Binding-site contacts:
Ligand atom O10 contacts residue GLY105 of chain 1.E at 3.3 Å (h-bond).
Ligand atom O07 contacts residue SER225 of chain 1.E at 3.0 Å (h-bond).
Ligand atom C27 contacts residue ALA389 of chain 1.E at 3.5 Å (hydrophobic).
Ligand atom O32 contacts residue ASN177 of chain 1.E at 3.4 Å (h-bond).
Ligand atom O11 contacts residue GLY105 of chain 1.E at 2.9 Å (h-bond).
Ligand atom O09 contacts residue LYS228 of chain 1.E at 3.4 Å (salt-bridge).
Ligand atom O30 contacts residue ASN177 of chain 1.E at 3.1 Å (h-bond).
Ligand atom O07 contacts residue GLY105 of chain 1.E at 3.3 Å.
Ligand atom O30 contacts residue TYR130 of chain 1.E at 3.6 Å.
Ligand atom N03 contacts residue ASP202 of chain 1.E at 2.8 Å (salt-bridge).
Ligand atom O29 contacts residue ARG425 of chain 1.E at 3.2 Å (salt-bridge).
Ligand atom C04 contacts residue TYR130 of chain 1.E at 3.7 Å (hydrophobic).
Ligand atom C01 contacts residue ASP202 of chain 1.E at 3.3 Å.
Ligand atom O09 contacts residue TYR75 of chain 2.G at 2.5 Å (h-bond).
Ligand atom C13 contacts residue LYS228 of chain 1.E at 1.6 Å.
Ligand atom C05 contacts residue TYR130 of chain 1.E at 3.6 Å (hydrophobic).
Ligand atom C06 contacts residue TYR130 of chain 1.E at 3.6 Å (hydrophobic).
Ligand atom O11 contacts residue THR227 of chain 1.E at 2.9 Å (h-bond).
Ligand atom N24 contacts residue TYR130 of chain 1.E at 3.0 Å.
Ligand atom C31 contacts residue LYS228 of chain 1.E at 3.6 Å.
Ligand atom C26 contacts residue TYR130 of chain 1.E at 3.3 Å (hydrophobic).
Ligand atom O11 contacts residue SER225 of chain 1.E at 2.8 Å (h-bond).
Ligand atom O09 contacts residue ARG77 of chain 2.G at 2.9 Å (salt-bridge).
Ligand atom O10 contacts residue ARG77 of chain 2.G at 2.7 Å (salt-bridge).
Ligand atom O29 contacts residue ASN390 of chain 1.E at 3.3 Å.
Ligand atom P08 contacts residue SER225 of chain 1.E at 3.5 Å.
Ligand atom N24 contacts residue LYS228 of chain 1.E at 2.6 Å (salt-bridge).
Ligand atom O10 contacts residue SER104 of chain 1.E at 3.4 Å.
Ligand atom O30 contacts residue ARG425 of chain 1.E at 3.0 Å (salt-bridge).
Ligand atom O10 contacts residue GLN106 of chain 1.E at 3.0 Å (h-bond).
Ligand atom N03 contacts residue GLN109 of chain 1.E at 3.4 Å (h-bond).
Ligand atom C27 contacts residue TYR75 of chain 2.G at 3.5 Å (hydrophobic).
Ligand atom C25 contacts residue LYS228 of chain 1.E at 3.1 Å.
Ligand atom C02 contacts residue ASP202 of chain 1.E at 3.5 Å.
Ligand atom O07 contacts residue GLN106 of chain 1.E at 3.6 Å (h-bond).
Ligand atom P08 contacts residue ARG77 of chain 2.G at 3.6 Å.
Ligand atom C04 contacts residue GLN109 of chain 1.E at 3.3 Å.
Ligand atom C05 contacts residue LYS228 of chain 1.E at 3.5 Å.
Ligand atom P08 contacts residue GLY105 of chain 1.E at 3.4 Å.
Ligand atom C12 contacts residue LYS228 of chain 1.E at 2.7 Å.

Sequence of chain 2.G:
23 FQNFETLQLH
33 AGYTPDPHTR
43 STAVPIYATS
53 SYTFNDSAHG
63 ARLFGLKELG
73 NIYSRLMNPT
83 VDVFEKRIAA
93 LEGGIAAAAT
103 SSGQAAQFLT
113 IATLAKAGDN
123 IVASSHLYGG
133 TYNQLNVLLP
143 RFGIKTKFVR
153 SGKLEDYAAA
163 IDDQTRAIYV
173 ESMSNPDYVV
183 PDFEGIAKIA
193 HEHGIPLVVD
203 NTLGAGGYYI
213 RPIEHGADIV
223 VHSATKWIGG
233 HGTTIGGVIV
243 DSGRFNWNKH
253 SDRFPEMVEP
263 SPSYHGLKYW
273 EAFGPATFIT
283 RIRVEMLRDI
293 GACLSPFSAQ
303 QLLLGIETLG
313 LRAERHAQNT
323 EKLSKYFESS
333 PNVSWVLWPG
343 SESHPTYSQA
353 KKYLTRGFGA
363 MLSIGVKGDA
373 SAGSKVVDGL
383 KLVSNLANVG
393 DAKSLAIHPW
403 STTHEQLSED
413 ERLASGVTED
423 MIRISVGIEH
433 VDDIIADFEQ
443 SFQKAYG

Sequence of chain 1.E:
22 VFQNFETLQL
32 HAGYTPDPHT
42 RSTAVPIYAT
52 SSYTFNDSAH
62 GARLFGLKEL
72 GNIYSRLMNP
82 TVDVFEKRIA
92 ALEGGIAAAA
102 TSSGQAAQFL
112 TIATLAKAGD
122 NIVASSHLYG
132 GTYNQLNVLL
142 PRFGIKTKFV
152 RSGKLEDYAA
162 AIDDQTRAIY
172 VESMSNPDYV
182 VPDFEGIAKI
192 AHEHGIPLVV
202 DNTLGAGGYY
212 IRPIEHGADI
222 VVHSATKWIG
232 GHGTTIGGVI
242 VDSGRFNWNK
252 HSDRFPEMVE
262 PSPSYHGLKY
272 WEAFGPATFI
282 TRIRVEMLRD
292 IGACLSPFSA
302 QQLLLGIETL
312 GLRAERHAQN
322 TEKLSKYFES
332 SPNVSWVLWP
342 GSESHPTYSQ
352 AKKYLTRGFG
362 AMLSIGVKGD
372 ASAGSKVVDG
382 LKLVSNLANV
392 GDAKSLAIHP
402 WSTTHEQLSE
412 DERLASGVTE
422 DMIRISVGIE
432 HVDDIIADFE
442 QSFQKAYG

The small molecule below binds the protein below.
Small molecule (SMILES): C=C[C@H](NCc1c(COP(=O)(O)O)cnc(C)c1O)C(=O)O